Sequence of chain 4.A:
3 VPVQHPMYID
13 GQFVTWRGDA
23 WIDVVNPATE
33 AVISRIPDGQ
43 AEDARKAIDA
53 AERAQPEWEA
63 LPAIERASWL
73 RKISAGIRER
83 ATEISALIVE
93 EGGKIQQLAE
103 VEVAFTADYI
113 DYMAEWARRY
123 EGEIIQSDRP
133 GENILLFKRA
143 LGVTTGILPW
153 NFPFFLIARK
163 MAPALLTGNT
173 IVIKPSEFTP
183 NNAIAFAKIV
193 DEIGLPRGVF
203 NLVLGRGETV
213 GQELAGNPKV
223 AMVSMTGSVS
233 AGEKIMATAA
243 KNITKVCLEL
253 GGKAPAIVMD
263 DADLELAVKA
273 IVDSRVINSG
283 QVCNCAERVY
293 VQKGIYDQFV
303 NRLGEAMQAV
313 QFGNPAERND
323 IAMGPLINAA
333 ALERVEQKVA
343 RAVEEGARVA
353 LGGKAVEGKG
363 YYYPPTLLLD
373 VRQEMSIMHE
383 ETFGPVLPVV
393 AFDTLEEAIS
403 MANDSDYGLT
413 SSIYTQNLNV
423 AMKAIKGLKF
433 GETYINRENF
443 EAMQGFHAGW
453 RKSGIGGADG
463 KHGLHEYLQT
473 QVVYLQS

Sequence of chain 2.A:
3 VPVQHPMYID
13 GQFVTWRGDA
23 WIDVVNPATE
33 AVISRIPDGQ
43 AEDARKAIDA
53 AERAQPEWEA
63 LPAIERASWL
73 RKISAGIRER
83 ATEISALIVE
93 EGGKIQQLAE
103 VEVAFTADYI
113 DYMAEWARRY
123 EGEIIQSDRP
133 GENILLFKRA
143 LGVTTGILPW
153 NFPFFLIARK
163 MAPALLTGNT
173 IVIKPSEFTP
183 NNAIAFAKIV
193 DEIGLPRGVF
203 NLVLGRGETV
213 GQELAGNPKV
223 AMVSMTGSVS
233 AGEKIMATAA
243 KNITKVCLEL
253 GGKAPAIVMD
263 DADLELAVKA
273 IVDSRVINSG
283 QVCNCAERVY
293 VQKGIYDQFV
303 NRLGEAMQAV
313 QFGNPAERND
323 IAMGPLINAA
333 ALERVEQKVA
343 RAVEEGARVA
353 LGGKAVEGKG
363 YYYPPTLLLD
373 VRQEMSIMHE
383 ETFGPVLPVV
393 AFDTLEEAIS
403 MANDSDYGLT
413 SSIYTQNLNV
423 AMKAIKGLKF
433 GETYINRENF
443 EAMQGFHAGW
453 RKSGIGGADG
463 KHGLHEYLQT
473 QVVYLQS

Binding-site contacts:
Ligand atom C2 contacts residue PHE154 of chain 2.A at 3.9 Å (hydrophobic).
Ligand atom C14 contacts residue GLU443 of chain 2.A at 4.0 Å.
Ligand atom C3 contacts residue PHE154 of chain 2.A at 3.5 Å (hydrophobic).
Ligand atom C22 contacts residue ARG131 of chain 4.A at 3.8 Å.
Ligand atom C16 contacts residue DXC1 of chain 2.D at 3.9 Å.
Ligand atom C5 contacts residue PHE157 of chain 2.A at 3.9 Å (hydrophobic).
Ligand atom C17 contacts residue PHE442 of chain 2.A at 4.5 Å (hydrophobic).
Ligand atom C7 contacts residue LEU100 of chain 2.A at 3.7 Å (hydrophobic).
Ligand atom C1 contacts residue GLU443 of chain 2.A at 3.4 Å.
Ligand atom C11 contacts residue PHE442 of chain 2.A at 3.9 Å (hydrophobic).
Ligand atom O2 contacts residue GLU443 of chain 2.A at 2.5 Å (salt-bridge).
Ligand atom O2 contacts residue ASN286 of chain 2.A at 2.9 Å (h-bond).
Ligand atom C18 contacts residue PHE107 of chain 2.A at 3.7 Å (hydrophobic).
Ligand atom C15 contacts residue DXC1 of chain 2.D at 3.8 Å.
Ligand atom O4 contacts residue ASP130 of chain 4.A at 4.0 Å.
Ligand atom C2 contacts residue GLU443 of chain 2.A at 4.3 Å.
Ligand atom C14 contacts residue PHE107 of chain 2.A at 3.7 Å (hydrophobic).
Ligand atom O1 contacts residue PHE442 of chain 2.A at 3.5 Å.
Ligand atom C8 contacts residue ILE279 of chain 2.A at 4.0 Å (hydrophobic).
Ligand atom C6 contacts residue GLU443 of chain 2.A at 3.2 Å.
Ligand atom C16 contacts residue PHE442 of chain 2.A at 3.9 Å (hydrophobic).
Ligand atom C17 contacts residue ARG131 of chain 4.A at 4.1 Å.
Ligand atom O1 contacts residue GLU443 of chain 2.A at 3.0 Å (salt-bridge).
Ligand atom C13 contacts residue PHE107 of chain 2.A at 4.0 Å (hydrophobic).
Ligand atom C6 contacts residue PHE157 of chain 2.A at 4.3 Å (hydrophobic).
Ligand atom O3 contacts residue ARG131 of chain 4.A at 3.2 Å (salt-bridge).
Ligand atom C20 contacts residue PHE107 of chain 2.A at 4.0 Å (hydrophobic).
Ligand atom C13 contacts residue GLU443 of chain 2.A at 3.9 Å.
Ligand atom O4 contacts residue ARG131 of chain 4.A at 4.4 Å.
Ligand atom C8 contacts residue LEU100 of chain 2.A at 4.2 Å (hydrophobic).
Ligand atom C15 contacts residue PHE442 of chain 2.A at 3.9 Å (hydrophobic).
Ligand atom C7 contacts residue PHE154 of chain 2.A at 3.5 Å (hydrophobic).
Ligand atom C7 contacts residue ILE279 of chain 2.A at 4.0 Å (hydrophobic).
Ligand atom C18 contacts residue GLU104 of chain 2.A at 4.5 Å.
Ligand atom C23 contacts residue ARG131 of chain 4.A at 3.8 Å.
Ligand atom C19 contacts residue ARG131 of chain 4.A at 4.3 Å.
Ligand atom O2 contacts residue VAL284 of chain 2.A at 4.0 Å.
Ligand atom C5 contacts residue PHE107 of chain 2.A at 4.1 Å (hydrophobic).
Ligand atom C1 contacts residue ASN286 of chain 2.A at 4.3 Å.
Ligand atom C16 contacts residue ARG131 of chain 4.A at 4.4 Å.

A protein and the small-molecule ligand that binds it are described below.
Small molecule (SMILES): C[C@H](CCC(=O)O)[C@H]1CC[C@H]2[C@@H]3CC[C@@H]4C[C@H](O)CC[C@]4(C)[C@H]3C[C@H](O)[C@]12C